Binding-site contacts:
Ligand atom C2 contacts residue ASN348 of chain 1.B at 2.5 Å.
Ligand atom O6 contacts residue ASN346 of chain 1.B at 3.9 Å.
Ligand atom C8 contacts residue ASN348 of chain 1.B at 3.3 Å.
Ligand atom O5 contacts residue ASN348 of chain 1.B at 2.3 Å (h-bond).
Ligand atom N2 contacts residue ASN348 of chain 1.B at 3.0 Å (h-bond).
Ligand atom C4 contacts residue ASN348 of chain 1.B at 4.3 Å.
Ligand atom C7 contacts residue ASN348 of chain 1.B at 3.6 Å.
Ligand atom O6 contacts residue ASN348 of chain 1.B at 4.5 Å.
Ligand atom C5 contacts residue ASN348 of chain 1.B at 3.6 Å.
Ligand atom C3 contacts residue ASN348 of chain 1.B at 3.9 Å.
Ligand atom C1 contacts residue ASN348 of chain 1.B at 1.4 Å.

Sequence of chain 1.B:
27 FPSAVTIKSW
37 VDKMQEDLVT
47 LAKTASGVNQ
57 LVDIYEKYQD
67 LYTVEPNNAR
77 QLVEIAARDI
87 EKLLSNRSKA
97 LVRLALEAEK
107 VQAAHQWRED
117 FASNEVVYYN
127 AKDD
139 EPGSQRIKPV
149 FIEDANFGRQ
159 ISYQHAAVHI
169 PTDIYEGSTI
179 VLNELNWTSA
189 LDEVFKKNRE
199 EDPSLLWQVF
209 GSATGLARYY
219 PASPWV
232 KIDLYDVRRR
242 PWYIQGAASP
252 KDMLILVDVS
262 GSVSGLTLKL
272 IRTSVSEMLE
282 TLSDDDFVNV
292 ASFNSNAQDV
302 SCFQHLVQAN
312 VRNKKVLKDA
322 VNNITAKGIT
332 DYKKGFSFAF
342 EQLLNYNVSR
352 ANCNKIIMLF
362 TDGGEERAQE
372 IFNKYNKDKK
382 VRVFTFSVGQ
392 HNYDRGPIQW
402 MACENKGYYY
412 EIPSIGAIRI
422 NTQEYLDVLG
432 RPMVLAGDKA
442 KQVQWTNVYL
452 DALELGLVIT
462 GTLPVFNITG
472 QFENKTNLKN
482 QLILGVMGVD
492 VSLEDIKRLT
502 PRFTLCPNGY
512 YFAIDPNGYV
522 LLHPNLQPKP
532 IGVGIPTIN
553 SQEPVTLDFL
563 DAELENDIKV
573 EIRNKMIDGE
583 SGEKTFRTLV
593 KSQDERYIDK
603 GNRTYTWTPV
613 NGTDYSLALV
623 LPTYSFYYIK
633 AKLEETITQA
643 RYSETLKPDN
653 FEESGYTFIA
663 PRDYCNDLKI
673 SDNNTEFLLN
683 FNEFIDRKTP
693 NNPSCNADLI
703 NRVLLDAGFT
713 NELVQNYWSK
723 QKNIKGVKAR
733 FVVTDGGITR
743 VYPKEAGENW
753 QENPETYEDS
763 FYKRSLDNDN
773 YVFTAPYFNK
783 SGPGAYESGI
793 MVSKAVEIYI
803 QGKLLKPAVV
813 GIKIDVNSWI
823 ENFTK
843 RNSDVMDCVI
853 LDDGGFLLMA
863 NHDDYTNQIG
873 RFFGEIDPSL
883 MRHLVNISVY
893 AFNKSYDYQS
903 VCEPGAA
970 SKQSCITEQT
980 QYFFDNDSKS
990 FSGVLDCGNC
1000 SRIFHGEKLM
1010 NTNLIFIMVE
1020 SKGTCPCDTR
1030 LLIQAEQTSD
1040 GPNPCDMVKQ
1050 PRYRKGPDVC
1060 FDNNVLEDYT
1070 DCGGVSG

This protein binds this small molecule.
Small molecule (SMILES): CC(=O)N[C@H]1[C@H](O[C@H]2[C@H](O)[C@@H](NC(C)=O)CO[C@@H]2CO)O[C@H](CO)[C@@H](O)[C@@H]1O